Sequence of chain 1.W:
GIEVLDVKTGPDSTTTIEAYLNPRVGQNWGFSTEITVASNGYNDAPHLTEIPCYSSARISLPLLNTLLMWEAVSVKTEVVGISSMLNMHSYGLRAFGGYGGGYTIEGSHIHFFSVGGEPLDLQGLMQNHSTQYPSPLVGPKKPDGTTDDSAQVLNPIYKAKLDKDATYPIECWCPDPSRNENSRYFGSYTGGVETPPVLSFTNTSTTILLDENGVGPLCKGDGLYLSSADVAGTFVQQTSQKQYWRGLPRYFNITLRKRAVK

A small-molecule ligand and the protein it binds are described below.
Small molecule (SMILES): CC(=O)N[C@H]1[C@H]([C@H](O)[C@H](O)CO)O[C@@](O)(C(=O)O)C[C@@H]1O

Sequence of chain 1.X:
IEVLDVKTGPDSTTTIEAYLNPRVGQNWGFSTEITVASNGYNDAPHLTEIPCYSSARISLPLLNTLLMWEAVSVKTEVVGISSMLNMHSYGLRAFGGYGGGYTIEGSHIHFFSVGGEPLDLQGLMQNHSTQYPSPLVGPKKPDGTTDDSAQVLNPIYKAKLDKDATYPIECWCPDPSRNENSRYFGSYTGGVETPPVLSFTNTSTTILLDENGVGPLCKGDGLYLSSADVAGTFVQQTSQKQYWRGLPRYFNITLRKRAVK

Binding-site contacts:
Ligand atom N5 contacts residue ALA50 of chain 1.X at 3.7 Å.
Ligand atom O1B contacts residue HIS52 of chain 1.X at 2.9 Å (h-bond).
Ligand atom C11 contacts residue ASP49 of chain 1.X at 3.7 Å.
Ligand atom C10 contacts residue ASN48 of chain 1.X at 4.1 Å.
Ligand atom C7 contacts residue ALA43 of chain 1.X at 4.1 Å (hydrophobic).
Ligand atom C7 contacts residue VAL42 of chain 1.X at 3.2 Å (hydrophobic).
Ligand atom C10 contacts residue PRO51 of chain 1.X at 4.3 Å (hydrophobic).
Ligand atom C9 contacts residue VAL42 of chain 1.X at 2.9 Å (hydrophobic).
Ligand atom C10 contacts residue ALA50 of chain 1.X at 3.6 Å (hydrophobic).
Ligand atom C1 contacts residue HIS52 of chain 1.X at 3.7 Å.
Ligand atom N5 contacts residue THR41 of chain 1.X at 3.3 Å (h-bond).
Ligand atom O9 contacts residue THR41 of chain 1.X at 4.2 Å.
Ligand atom N5 contacts residue ALA43 of chain 1.X at 4.3 Å.
Ligand atom O7 contacts residue VAL42 of chain 1.X at 3.3 Å (h-bond).
Ligand atom C10 contacts residue ALA43 of chain 1.X at 3.7 Å (hydrophobic).
Ligand atom C5 contacts residue ALA50 of chain 1.X at 4.3 Å (hydrophobic).
Ligand atom C11 contacts residue ALA43 of chain 1.X at 3.5 Å (hydrophobic).
Ligand atom C6 contacts residue THR41 of chain 1.X at 4.2 Å.
Ligand atom C4 contacts residue ALA50 of chain 1.X at 3.9 Å (hydrophobic).
Ligand atom O8 contacts residue THR41 of chain 1.X at 4.2 Å.
Ligand atom O9 contacts residue VAL42 of chain 1.X at 3.6 Å.
Ligand atom C11 contacts residue VAL42 of chain 1.X at 4.2 Å (hydrophobic).
Ligand atom O1A contacts residue THR41 of chain 1.X at 4.2 Å.
Ligand atom O10 contacts residue ALA50 of chain 1.X at 3.3 Å (h-bond).
Ligand atom C10 contacts residue THR41 of chain 1.X at 4.0 Å.
Ligand atom C11 contacts residue PRO51 of chain 1.X at 3.7 Å (hydrophobic).
Ligand atom O10 contacts residue ALA43 of chain 1.X at 3.3 Å.
Ligand atom C11 contacts residue THR41 of chain 1.X at 3.7 Å.
Ligand atom O10 contacts residue ASP49 of chain 1.X at 4.2 Å.
Ligand atom C5 contacts residue THR41 of chain 1.X at 4.2 Å.
Ligand atom O7 contacts residue ALA43 of chain 1.X at 3.4 Å.
Ligand atom C11 contacts residue ALA50 of chain 1.X at 3.5 Å (hydrophobic).
Ligand atom O9 contacts residue ARG105 of chain 1.W at 2.8 Å (salt-bridge).
Ligand atom O10 contacts residue ASN48 of chain 1.X at 2.9 Å (h-bond).
Ligand atom C9 contacts residue ARG105 of chain 1.W at 3.2 Å.
Ligand atom O7 contacts residue SER44 of chain 1.X at 3.7 Å.
Ligand atom O4 contacts residue ALA50 of chain 1.X at 2.9 Å (h-bond).
Ligand atom C4 contacts residue HIS52 of chain 1.X at 4.1 Å.
Ligand atom C8 contacts residue VAL42 of chain 1.X at 3.5 Å (hydrophobic).
Ligand atom O1A contacts residue HIS52 of chain 1.X at 4.1 Å.